Sequence of chain 3.B:
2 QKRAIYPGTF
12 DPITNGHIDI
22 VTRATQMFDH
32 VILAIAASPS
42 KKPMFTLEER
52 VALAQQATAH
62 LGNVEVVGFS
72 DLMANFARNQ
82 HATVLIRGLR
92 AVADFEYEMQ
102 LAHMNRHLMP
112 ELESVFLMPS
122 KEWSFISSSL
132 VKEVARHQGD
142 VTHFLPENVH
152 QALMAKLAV

A small-molecule ligand and the protein it binds are described below.
Small molecule (SMILES): Cc1nc2cccc(O)c2[nH]1

Binding-site contacts:
Ligand atom C1 contacts residue LEU109 of chain 3.B at 3.9 Å (hydrophobic).
Ligand atom C11 contacts residue GLU134 of chain 2.B at 4.3 Å.
Ligand atom C2 contacts residue ASN106 of chain 3.B at 4.4 Å.
Ligand atom C7 contacts residue GLU134 of chain 2.B at 3.8 Å.
Ligand atom C1 contacts residue MET105 of chain 3.B at 3.9 Å (hydrophobic).
Ligand atom C2 contacts residue VAL135 of chain 2.B at 3.6 Å (hydrophobic).
Ligand atom C4 contacts residue LEU109 of chain 3.B at 4.3 Å (hydrophobic).
Ligand atom C11 contacts residue ASP72 of chain 3.B at 3.7 Å.
Ligand atom C3 contacts residue VAL135 of chain 2.B at 3.9 Å (hydrophobic).
Ligand atom O5 contacts residue MET74 of chain 3.B at 3.1 Å.
Ligand atom C9 contacts residue GLU134 of chain 2.B at 3.9 Å.
Ligand atom C9 contacts residue HIS138 of chain 2.B at 4.2 Å.
Ligand atom C2 contacts residue LEU102 of chain 3.B at 4.2 Å (hydrophobic).
Ligand atom C1 contacts residue VAL135 of chain 2.B at 4.1 Å (hydrophobic).
Ligand atom C3 contacts residue LEU131 of chain 2.B at 4.2 Å (hydrophobic).
Ligand atom O5 contacts residue LEU73 of chain 3.B at 3.5 Å.
Ligand atom C7 contacts residue LEU73 of chain 3.B at 4.3 Å (hydrophobic).
Ligand atom C3 contacts residue LEU102 of chain 3.B at 4.2 Å (hydrophobic).
Ligand atom C6 contacts residue LEU73 of chain 3.B at 3.5 Å (hydrophobic).
Ligand atom C4 contacts residue LEU73 of chain 3.B at 3.5 Å (hydrophobic).
Ligand atom C9 contacts residue MET74 of chain 3.B at 4.0 Å (hydrophobic).
Ligand atom C6 contacts residue MET74 of chain 3.B at 3.6 Å (hydrophobic).
Ligand atom C1 contacts residue LEU73 of chain 3.B at 4.2 Å (hydrophobic).
Ligand atom C4 contacts residue ALA75 of chain 3.B at 4.3 Å (hydrophobic).
Ligand atom C4 contacts residue MET74 of chain 3.B at 3.5 Å (hydrophobic).
Ligand atom O5 contacts residue ALA75 of chain 3.B at 3.1 Å (h-bond).
Ligand atom C4 contacts residue ASN106 of chain 3.B at 3.2 Å.
Ligand atom C3 contacts residue GLU134 of chain 2.B at 3.9 Å.
Ligand atom N10 contacts residue LEU73 of chain 3.B at 3.6 Å.
Ligand atom N10 contacts residue MET74 of chain 3.B at 2.9 Å (h-bond).
Ligand atom C11 contacts residue MET74 of chain 3.B at 4.2 Å (hydrophobic).
Ligand atom C9 contacts residue LEU73 of chain 3.B at 4.4 Å (hydrophobic).
Ligand atom C1 contacts residue ASN106 of chain 3.B at 3.1 Å.
Ligand atom O5 contacts residue ASN106 of chain 3.B at 2.6 Å (h-bond).
Ligand atom C2 contacts residue MET105 of chain 3.B at 3.8 Å (hydrophobic).
Ligand atom N8 contacts residue HIS138 of chain 2.B at 4.3 Å.
Ligand atom C2 contacts residue LEU131 of chain 2.B at 4.1 Å (hydrophobic).
Ligand atom C11 contacts residue HIS138 of chain 2.B at 3.6 Å.
Ligand atom N8 contacts residue GLU134 of chain 2.B at 2.9 Å (salt-bridge).
Ligand atom O5 contacts residue LEU109 of chain 3.B at 4.0 Å.

Sequence of chain 2.B:
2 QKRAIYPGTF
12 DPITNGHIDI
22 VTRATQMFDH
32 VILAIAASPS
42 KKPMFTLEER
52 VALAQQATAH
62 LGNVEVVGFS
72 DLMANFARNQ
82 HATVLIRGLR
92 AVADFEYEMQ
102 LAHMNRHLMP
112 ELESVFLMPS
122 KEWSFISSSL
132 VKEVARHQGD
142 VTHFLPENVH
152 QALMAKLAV